This protein binds this small molecule.
Small molecule (SMILES): OC[C@@H](O)[C@@H](O)[C@H](O)[C@@H](O)CO

Sequence of chain 1.B:
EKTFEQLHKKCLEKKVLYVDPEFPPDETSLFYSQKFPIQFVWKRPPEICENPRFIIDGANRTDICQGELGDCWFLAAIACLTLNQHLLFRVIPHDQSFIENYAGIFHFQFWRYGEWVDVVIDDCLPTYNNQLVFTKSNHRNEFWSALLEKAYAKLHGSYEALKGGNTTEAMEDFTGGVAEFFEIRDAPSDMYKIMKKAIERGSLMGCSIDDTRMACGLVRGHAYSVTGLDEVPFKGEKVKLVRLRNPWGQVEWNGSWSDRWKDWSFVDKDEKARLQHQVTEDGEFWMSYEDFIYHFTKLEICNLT

Binding-site contacts:
Ligand atom C5 contacts residue GLU184 of chain 1.B at 4.3 Å.
Ligand atom C2 contacts residue GLU184 of chain 1.B at 3.5 Å.
Ligand atom O1 contacts residue TYR125 of chain 1.B at 4.4 Å.
Ligand atom C1 contacts residue GLU184 of chain 1.B at 4.4 Å.
Ligand atom C6 contacts residue GLU184 of chain 1.B at 3.9 Å.
Ligand atom O2 contacts residue GLU184 of chain 1.B at 4.5 Å.
Ligand atom O6 contacts residue PHE193 of chain 1.B at 4.4 Å.
Ligand atom C3 contacts residue GLU184 of chain 1.B at 3.4 Å.
Ligand atom C4 contacts residue GLU184 of chain 1.B at 3.5 Å.